Binding-site contacts:
Ligand atom N6 contacts residue GLY102 of chain 1.O at 3.5 Å (h-bond).
Ligand atom C15 contacts residue MET98 of chain 1.O at 3.5 Å (hydrophobic).
Ligand atom C20 contacts residue GLY102 of chain 1.O at 3.9 Å.
Ligand atom C18 contacts residue LEU151 of chain 1.O at 3.5 Å (hydrophobic).
Ligand atom N1 contacts residue CYS104 of chain 1.O at 3.8 Å.
Ligand atom C27 contacts residue ASP107 of chain 1.O at 3.7 Å.
Ligand atom N2 contacts residue LEU151 of chain 1.O at 3.5 Å.
Ligand atom O1 contacts residue ALA45 of chain 1.O at 3.8 Å.
Ligand atom C14 contacts residue PRO99 of chain 1.O at 3.8 Å (hydrophobic).
Ligand atom N5 contacts residue MET98 of chain 1.O at 3.5 Å.
Ligand atom C6 contacts residue GLU148 of chain 1.O at 3.8 Å.
Ligand atom N3 contacts residue GLY102 of chain 1.O at 3.6 Å.
Ligand atom C26 contacts residue LEU151 of chain 1.O at 3.6 Å (hydrophobic).
Ligand atom N6 contacts residue TYR101 of chain 1.O at 3.1 Å (h-bond).
Ligand atom C11 contacts residue GLY102 of chain 1.O at 3.5 Å.
Ligand atom C24 contacts residue ASP107 of chain 1.O at 3.7 Å.
Ligand atom O2 contacts residue PRO103 of chain 1.O at 3.4 Å.
Ligand atom C2 contacts residue ASP107 of chain 1.O at 3.3 Å.
Ligand atom C26 contacts residue GLY102 of chain 1.O at 3.8 Å.
Ligand atom C23 contacts residue PRO103 of chain 1.O at 3.8 Å (hydrophobic).
Ligand atom C4 contacts residue CYS104 of chain 1.O at 3.0 Å (hydrophobic).
Ligand atom C5 contacts residue CYS104 of chain 1.O at 3.4 Å (hydrophobic).
Ligand atom C19 contacts residue GLY102 of chain 1.O at 3.6 Å.
Ligand atom C24 contacts residue LEU24 of chain 1.O at 3.5 Å (hydrophobic).
Ligand atom C18 contacts residue VAL32 of chain 1.O at 3.7 Å (hydrophobic).
Ligand atom C4 contacts residue GLU148 of chain 1.O at 3.5 Å.
Ligand atom C19 contacts residue TYR101 of chain 1.O at 3.6 Å (hydrophobic).
Ligand atom O1 contacts residue TYR101 of chain 1.O at 2.9 Å (h-bond).
Ligand atom C3 contacts residue CYS104 of chain 1.O at 1.8 Å (hydrophobic).
Ligand atom C1 contacts residue ASP107 of chain 1.O at 3.5 Å.
Ligand atom C9 contacts residue LEU24 of chain 1.O at 3.8 Å (hydrophobic).
Ligand atom O2 contacts residue CYS104 of chain 1.O at 2.6 Å (h-bond).
Ligand atom C20 contacts residue TYR101 of chain 1.O at 3.5 Å (hydrophobic).
Ligand atom C3 contacts residue ASP107 of chain 1.O at 3.2 Å.
Ligand atom O2 contacts residue ASP107 of chain 1.O at 3.8 Å.
Ligand atom C2 contacts residue CYS104 of chain 1.O at 2.8 Å (hydrophobic).
Ligand atom C8 contacts residue GLY25 of chain 1.O at 3.7 Å.
Ligand atom C13 contacts residue LEU151 of chain 1.O at 3.6 Å (hydrophobic).
Ligand atom C25 contacts residue GLY102 of chain 1.O at 3.7 Å.
Ligand atom N1 contacts residue ASP107 of chain 1.O at 2.8 Å (salt-bridge).

Sequence of chain 1.O:
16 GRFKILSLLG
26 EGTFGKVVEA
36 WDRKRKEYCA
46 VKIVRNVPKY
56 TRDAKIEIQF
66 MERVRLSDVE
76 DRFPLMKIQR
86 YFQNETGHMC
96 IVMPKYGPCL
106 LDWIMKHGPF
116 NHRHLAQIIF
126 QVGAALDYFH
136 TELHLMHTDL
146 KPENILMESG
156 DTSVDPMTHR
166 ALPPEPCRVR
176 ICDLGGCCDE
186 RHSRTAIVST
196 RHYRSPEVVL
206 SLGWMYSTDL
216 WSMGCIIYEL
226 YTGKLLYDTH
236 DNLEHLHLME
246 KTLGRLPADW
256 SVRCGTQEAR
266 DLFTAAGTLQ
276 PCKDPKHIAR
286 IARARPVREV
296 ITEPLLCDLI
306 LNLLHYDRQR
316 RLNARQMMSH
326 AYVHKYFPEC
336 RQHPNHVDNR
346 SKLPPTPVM

A small-molecule ligand and the protein it binds are described below.
Small molecule (SMILES): Cc1cc(C(=O)Nc2nc3cccc(C)c3n2[C@@H]2CCCCN(C(=O)C=CCN(C)C)C2)ccn1